This small molecule binds to this protein.
Small molecule (SMILES): COc1ccc(-c2nc([C@@H]3O[C@H](CO)[C@@H](O)[C@H](O)[C@H]3O)n[nH]2)cc1

Sequence of chain 1.A:
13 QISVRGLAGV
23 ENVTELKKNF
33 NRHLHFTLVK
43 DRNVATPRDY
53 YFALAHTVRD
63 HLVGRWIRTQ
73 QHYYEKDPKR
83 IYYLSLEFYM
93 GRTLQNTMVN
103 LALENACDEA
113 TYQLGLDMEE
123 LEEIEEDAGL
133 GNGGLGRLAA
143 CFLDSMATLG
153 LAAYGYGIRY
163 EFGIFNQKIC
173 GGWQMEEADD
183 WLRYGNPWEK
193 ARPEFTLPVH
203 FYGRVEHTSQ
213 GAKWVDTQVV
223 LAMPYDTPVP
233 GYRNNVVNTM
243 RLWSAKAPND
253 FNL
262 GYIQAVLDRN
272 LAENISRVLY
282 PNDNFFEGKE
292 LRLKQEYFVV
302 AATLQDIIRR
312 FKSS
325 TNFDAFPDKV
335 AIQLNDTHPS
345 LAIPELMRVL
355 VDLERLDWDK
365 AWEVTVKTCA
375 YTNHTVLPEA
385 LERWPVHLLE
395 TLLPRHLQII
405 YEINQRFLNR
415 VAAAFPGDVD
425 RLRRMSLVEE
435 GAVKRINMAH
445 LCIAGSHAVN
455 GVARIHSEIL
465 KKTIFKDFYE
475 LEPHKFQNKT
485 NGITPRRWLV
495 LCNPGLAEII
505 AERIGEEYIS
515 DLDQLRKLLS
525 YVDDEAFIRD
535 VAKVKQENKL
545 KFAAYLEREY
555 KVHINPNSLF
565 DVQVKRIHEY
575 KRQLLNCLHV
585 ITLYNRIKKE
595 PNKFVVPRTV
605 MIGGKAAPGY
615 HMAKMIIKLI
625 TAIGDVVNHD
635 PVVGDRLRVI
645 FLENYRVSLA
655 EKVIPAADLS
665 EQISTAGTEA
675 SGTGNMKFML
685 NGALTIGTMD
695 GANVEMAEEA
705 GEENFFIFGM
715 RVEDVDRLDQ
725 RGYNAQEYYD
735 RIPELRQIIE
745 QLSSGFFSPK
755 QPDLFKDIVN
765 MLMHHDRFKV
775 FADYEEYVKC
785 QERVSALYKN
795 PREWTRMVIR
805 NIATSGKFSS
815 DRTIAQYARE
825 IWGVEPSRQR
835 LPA

Binding-site contacts:
Ligand atom O4' contacts residue GLY676 of chain 1.A at 2.9 Å (h-bond).
Ligand atom N2 contacts residue ASN285 of chain 1.A at 3.5 Å (h-bond).
Ligand atom O3' contacts residue SER675 of chain 1.A at 3.1 Å (h-bond).
Ligand atom N5 contacts residue ASN285 of chain 1.A at 3.4 Å (h-bond).
Ligand atom O12 contacts residue PHE286 of chain 1.A at 3.7 Å.
Ligand atom C6 contacts residue ASN285 of chain 1.A at 3.5 Å.
Ligand atom N2 contacts residue HIS378 of chain 1.A at 2.8 Å (h-bond).
Ligand atom C10 contacts residue ASN283 of chain 1.A at 3.4 Å.
Ligand atom C6' contacts residue HIS378 of chain 1.A at 3.5 Å.
Ligand atom C3' contacts residue GLU673 of chain 1.A at 3.3 Å.
Ligand atom O4' contacts residue ASN485 of chain 1.A at 3.6 Å.
Ligand atom C13 contacts residue ARG293 of chain 1.A at 3.7 Å.
Ligand atom O4' contacts residue SER675 of chain 1.A at 3.6 Å.
Ligand atom C6' contacts residue ASN485 of chain 1.A at 3.4 Å.
Ligand atom C4 contacts residue ASN285 of chain 1.A at 3.5 Å.
Ligand atom C10 contacts residue GLU89 of chain 1.A at 3.6 Å.
Ligand atom C13 contacts residue ASN283 of chain 1.A at 3.2 Å.
Ligand atom N3 contacts residue ASN285 of chain 1.A at 3.6 Å (h-bond).
Ligand atom C13 contacts residue GLU89 of chain 1.A at 3.5 Å.
Ligand atom C8 contacts residue HIS342 of chain 1.A at 3.7 Å.
Ligand atom O6' contacts residue HIS378 of chain 1.A at 2.7 Å (h-bond).
Ligand atom N3 contacts residue HIS378 of chain 1.A at 3.7 Å.
Ligand atom C1 contacts residue HIS378 of chain 1.A at 3.8 Å.
Ligand atom N5 contacts residue LEU137 of chain 1.A at 3.6 Å.
Ligand atom O5' contacts residue HIS378 of chain 1.A at 3.8 Å.
Ligand atom O3' contacts residue ALA674 of chain 1.A at 3.2 Å (h-bond).
Ligand atom C1 contacts residue ASN285 of chain 1.A at 3.4 Å.
Ligand atom O2' contacts residue ASN285 of chain 1.A at 2.9 Å (h-bond).
Ligand atom O3' contacts residue GLU673 of chain 1.A at 2.7 Å (salt-bridge).
Ligand atom O2' contacts residue GLU673 of chain 1.A at 3.1 Å (salt-bridge).
Ligand atom O3' contacts residue GLY676 of chain 1.A at 3.1 Å (h-bond).
Ligand atom C8 contacts residue ASN285 of chain 1.A at 3.8 Å.
Ligand atom O2' contacts residue TYR574 of chain 1.A at 3.0 Å (h-bond).
Ligand atom C4' contacts residue GLY676 of chain 1.A at 3.8 Å.
Ligand atom O6' contacts residue ASN485 of chain 1.A at 2.8 Å (h-bond).
Ligand atom C9 contacts residue ASN283 of chain 1.A at 3.5 Å.
Ligand atom O12 contacts residue ASN283 of chain 1.A at 3.4 Å (h-bond).
Ligand atom C11 contacts residue ASN285 of chain 1.A at 3.8 Å.
Ligand atom C2' contacts residue HIS378 of chain 1.A at 3.5 Å.
Ligand atom C7 contacts residue ASN285 of chain 1.A at 3.5 Å.